Binding-site contacts:
Ligand atom O11 contacts residue HIS240 of chain 1.E at 2.7 Å (h-bond).
Ligand atom C17 contacts residue HIS240 of chain 1.E at 3.2 Å.
Ligand atom C1 contacts residue PHE332 of chain 1.E at 3.8 Å (hydrophobic).
Ligand atom C5 contacts residue CO1 of chain 1.Q at 3.5 Å.
Ligand atom C16 contacts residue PHE311 of chain 1.E at 3.2 Å (hydrophobic).
Ligand atom C12 contacts residue PHE332 of chain 1.E at 3.5 Å (hydrophobic).
Ligand atom C17 contacts residue PHE311 of chain 1.E at 3.6 Å (hydrophobic).
Ligand atom C1 contacts residue THR163 of chain 1.E at 3.8 Å.
Ligand atom C13 contacts residue GLY333 of chain 1.E at 3.8 Å.
Ligand atom O11 contacts residue GLU322 of chain 1.E at 2.9 Å (salt-bridge).
Ligand atom C13 contacts residue GLN309 of chain 1.E at 3.8 Å.
Ligand atom C15 contacts residue PHE311 of chain 1.E at 3.2 Å (hydrophobic).
Ligand atom C31 contacts residue PHE337 of chain 1.E at 3.9 Å (hydrophobic).
Ligand atom C12 contacts residue GLY333 of chain 1.E at 3.8 Å.
Ligand atom O7 contacts residue PHE332 of chain 1.E at 3.6 Å.
Ligand atom O11 contacts residue PHE311 of chain 1.E at 3.7 Å.
Ligand atom C10 contacts residue PHE311 of chain 1.E at 3.3 Å (hydrophobic).
Ligand atom C12 contacts residue PHE311 of chain 1.E at 3.3 Å (hydrophobic).
Ligand atom C2 contacts residue PHE332 of chain 1.E at 3.9 Å (hydrophobic).
Ligand atom C8 contacts residue CO1 of chain 1.Q at 2.9 Å.
Ligand atom O7 contacts residue HIS161 of chain 1.E at 2.9 Å (h-bond).
Ligand atom C8 contacts residue HIS240 of chain 1.E at 3.6 Å.
Ligand atom O7 contacts residue HIS240 of chain 1.E at 3.2 Å (h-bond).
Ligand atom O11 contacts residue CO1 of chain 1.Q at 1.8 Å.
Ligand atom C3 contacts residue SER201 of chain 1.E at 3.4 Å.
Ligand atom N24 contacts residue PHE311 of chain 1.E at 3.6 Å.
Ligand atom C6 contacts residue PHE332 of chain 1.E at 3.4 Å (hydrophobic).
Ligand atom O20 contacts residue PHE320 of chain 1.E at 3.3 Å.
Ligand atom C2 contacts residue GLU334 of chain 1.E at 3.8 Å.
Ligand atom C13 contacts residue PHE311 of chain 1.E at 3.3 Å (hydrophobic).
Ligand atom C5 contacts residue PHE332 of chain 1.E at 3.9 Å (hydrophobic).
Ligand atom C14 contacts residue PHE311 of chain 1.E at 3.2 Å (hydrophobic).
Ligand atom C8 contacts residue PHE332 of chain 1.E at 3.7 Å (hydrophobic).
Ligand atom O9 contacts residue PHE337 of chain 1.E at 3.4 Å.
Ligand atom C6 contacts residue CO1 of chain 1.Q at 3.0 Å.
Ligand atom C1 contacts residue PRO214 of chain 1.E at 3.5 Å (hydrophobic).
Ligand atom C25 contacts residue LEU294 of chain 1.E at 3.7 Å (hydrophobic).
Ligand atom O7 contacts residue GLU322 of chain 1.E at 3.6 Å (salt-bridge).
Ligand atom O7 contacts residue THR163 of chain 1.E at 3.6 Å.
Ligand atom O7 contacts residue CO1 of chain 1.Q at 1.8 Å.

This protein binds this small molecule.
Small molecule (SMILES): Cc1ccccc1-n1c(=O)c2c(C)c(C(=O)C3=C(O)CCCC3=O)ccc2n(C)c1=O

Sequence of chain 1.E:
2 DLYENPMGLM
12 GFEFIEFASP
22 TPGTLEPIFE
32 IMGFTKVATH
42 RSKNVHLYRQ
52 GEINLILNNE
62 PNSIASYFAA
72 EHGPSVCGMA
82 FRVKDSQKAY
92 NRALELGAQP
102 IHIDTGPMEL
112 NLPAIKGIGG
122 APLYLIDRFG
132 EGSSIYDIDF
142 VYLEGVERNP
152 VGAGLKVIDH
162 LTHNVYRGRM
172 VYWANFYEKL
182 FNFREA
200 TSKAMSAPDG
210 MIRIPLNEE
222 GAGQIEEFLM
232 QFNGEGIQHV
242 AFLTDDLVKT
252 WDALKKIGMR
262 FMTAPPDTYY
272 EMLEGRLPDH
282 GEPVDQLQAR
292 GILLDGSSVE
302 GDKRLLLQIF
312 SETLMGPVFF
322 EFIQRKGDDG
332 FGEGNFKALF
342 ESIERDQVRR